Sequence of chain 1.A:
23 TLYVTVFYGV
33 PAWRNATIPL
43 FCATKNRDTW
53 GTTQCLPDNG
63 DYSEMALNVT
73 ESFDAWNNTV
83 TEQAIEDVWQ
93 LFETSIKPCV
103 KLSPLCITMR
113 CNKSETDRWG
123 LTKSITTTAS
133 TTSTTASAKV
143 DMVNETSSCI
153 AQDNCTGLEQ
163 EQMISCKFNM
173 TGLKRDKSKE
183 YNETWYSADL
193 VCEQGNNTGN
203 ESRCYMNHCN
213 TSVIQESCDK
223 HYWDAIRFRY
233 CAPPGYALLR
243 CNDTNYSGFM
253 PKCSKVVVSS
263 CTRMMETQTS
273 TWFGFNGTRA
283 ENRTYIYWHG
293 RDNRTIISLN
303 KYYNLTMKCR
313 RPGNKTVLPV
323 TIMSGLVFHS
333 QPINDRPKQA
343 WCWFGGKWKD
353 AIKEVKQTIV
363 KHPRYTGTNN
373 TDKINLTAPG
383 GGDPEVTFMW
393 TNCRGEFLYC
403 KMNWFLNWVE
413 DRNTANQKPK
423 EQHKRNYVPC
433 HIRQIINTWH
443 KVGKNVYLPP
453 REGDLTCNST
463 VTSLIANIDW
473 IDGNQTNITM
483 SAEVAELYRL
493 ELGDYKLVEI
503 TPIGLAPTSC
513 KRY

Binding-site contacts:
Ligand atom N2 contacts residue LYS169 of chain 1.A at 4.5 Å.
Ligand atom O5 contacts residue ASN336 of chain 1.A at 4.3 Å.
Ligand atom C8 contacts residue TYR183 of chain 1.A at 3.9 Å (hydrophobic).
Ligand atom C2 contacts residue ASN184 of chain 1.A at 2.5 Å.
Ligand atom C4 contacts residue ASN184 of chain 1.A at 4.4 Å.
Ligand atom O7 contacts residue GLU182 of chain 1.A at 4.1 Å.
Ligand atom C1 contacts residue ASN184 of chain 1.A at 1.5 Å.
Ligand atom C5 contacts residue ASN184 of chain 1.A at 3.8 Å.
Ligand atom C3 contacts residue ASN184 of chain 1.A at 3.9 Å.
Ligand atom C7 contacts residue ASN184 of chain 1.A at 3.3 Å.
Ligand atom C8 contacts residue GLU182 of chain 1.A at 3.3 Å.
Ligand atom O7 contacts residue ASN184 of chain 1.A at 3.3 Å (h-bond).
Ligand atom O5 contacts residue ASN184 of chain 1.A at 2.4 Å (h-bond).
Ligand atom C8 contacts residue ASN184 of chain 1.A at 3.7 Å.
Ligand atom C7 contacts residue GLU182 of chain 1.A at 4.2 Å.
Ligand atom N2 contacts residue ASN184 of chain 1.A at 3.0 Å (h-bond).

A protein and the small-molecule ligand that binds it are described below.
Small molecule (SMILES): CC(=O)N[C@@H]1[C@@H](O)[C@H](O)[C@@H](CO)O[C@H]1O